Sequence of chain 2.A:
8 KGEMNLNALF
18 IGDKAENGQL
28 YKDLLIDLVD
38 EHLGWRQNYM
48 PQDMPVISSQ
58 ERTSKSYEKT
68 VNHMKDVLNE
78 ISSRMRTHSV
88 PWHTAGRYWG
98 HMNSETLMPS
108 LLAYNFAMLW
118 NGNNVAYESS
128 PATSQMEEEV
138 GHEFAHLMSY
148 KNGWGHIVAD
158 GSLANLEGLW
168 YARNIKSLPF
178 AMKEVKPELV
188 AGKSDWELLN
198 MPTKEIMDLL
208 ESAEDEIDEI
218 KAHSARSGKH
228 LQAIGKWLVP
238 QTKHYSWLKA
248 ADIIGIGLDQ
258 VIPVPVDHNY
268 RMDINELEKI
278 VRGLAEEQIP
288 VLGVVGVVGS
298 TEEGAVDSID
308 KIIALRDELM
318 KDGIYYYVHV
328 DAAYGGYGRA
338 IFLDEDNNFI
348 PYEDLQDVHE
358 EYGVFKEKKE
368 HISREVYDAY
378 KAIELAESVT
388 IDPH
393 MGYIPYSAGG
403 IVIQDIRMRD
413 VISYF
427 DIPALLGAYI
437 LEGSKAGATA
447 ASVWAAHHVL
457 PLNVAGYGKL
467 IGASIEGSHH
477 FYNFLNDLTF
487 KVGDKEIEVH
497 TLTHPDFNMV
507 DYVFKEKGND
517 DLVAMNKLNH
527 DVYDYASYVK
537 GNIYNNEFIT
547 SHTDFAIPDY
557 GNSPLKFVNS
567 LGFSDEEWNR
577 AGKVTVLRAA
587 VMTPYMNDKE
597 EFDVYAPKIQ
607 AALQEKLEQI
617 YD

Sequence of chain 1.A:
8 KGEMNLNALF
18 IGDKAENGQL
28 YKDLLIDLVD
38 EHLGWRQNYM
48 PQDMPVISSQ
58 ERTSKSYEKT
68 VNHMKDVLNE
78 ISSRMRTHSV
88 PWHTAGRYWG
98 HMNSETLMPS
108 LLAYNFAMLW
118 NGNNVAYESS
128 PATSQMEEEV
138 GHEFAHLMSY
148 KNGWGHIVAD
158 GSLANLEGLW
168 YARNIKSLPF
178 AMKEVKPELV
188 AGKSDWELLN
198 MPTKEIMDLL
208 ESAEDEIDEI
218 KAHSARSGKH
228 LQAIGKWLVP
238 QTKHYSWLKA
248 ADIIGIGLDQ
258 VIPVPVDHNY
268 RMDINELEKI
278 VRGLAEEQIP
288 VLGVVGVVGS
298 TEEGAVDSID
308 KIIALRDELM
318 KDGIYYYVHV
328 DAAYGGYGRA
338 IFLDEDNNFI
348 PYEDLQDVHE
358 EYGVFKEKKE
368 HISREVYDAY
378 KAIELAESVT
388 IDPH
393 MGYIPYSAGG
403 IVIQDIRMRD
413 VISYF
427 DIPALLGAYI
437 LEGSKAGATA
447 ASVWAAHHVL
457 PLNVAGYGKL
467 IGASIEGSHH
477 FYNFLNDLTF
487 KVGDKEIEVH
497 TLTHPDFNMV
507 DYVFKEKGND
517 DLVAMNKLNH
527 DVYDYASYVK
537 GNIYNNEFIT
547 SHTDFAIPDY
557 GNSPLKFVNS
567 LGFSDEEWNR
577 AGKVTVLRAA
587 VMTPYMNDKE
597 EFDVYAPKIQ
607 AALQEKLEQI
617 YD

Binding-site contacts:
Ligand atom CA contacts residue MET99 of chain 1.A at 3.4 Å (hydrophobic).
Ligand atom C10 contacts residue ARG584 of chain 1.A at 3.9 Å.
Ligand atom OH contacts residue ASN100 of chain 1.A at 2.7 Å (h-bond).
Ligand atom CG contacts residue MET99 of chain 1.A at 3.8 Å (hydrophobic).
Ligand atom N contacts residue MET99 of chain 1.A at 2.9 Å.
Ligand atom OH contacts residue HIS98 of chain 1.A at 4.0 Å.
Ligand atom CD1 contacts residue TYR398 of chain 1.A at 3.9 Å (hydrophobic).
Ligand atom CD2 contacts residue ASN120 of chain 2.A at 3.6 Å.
Ligand atom C10 contacts residue HIS98 of chain 1.A at 3.5 Å.
Ligand atom C contacts residue LLP392 of chain 1.A at 3.7 Å.
Ligand atom CA contacts residue THR298 of chain 1.A at 4.2 Å.
Ligand atom CD2 contacts residue VAL122 of chain 2.A at 3.7 Å (hydrophobic).
Ligand atom CB contacts residue LLP392 of chain 1.A at 3.9 Å.
Ligand atom CB contacts residue SER440 of chain 2.A at 4.2 Å.
Ligand atom N contacts residue HIS98 of chain 1.A at 4.1 Å.
Ligand atom CZ contacts residue SER126 of chain 2.A at 3.8 Å.
Ligand atom C10 contacts residue THR298 of chain 1.A at 3.6 Å.
Ligand atom CZ contacts residue ASN100 of chain 1.A at 3.4 Å.
Ligand atom OH contacts residue ASN120 of chain 2.A at 3.8 Å.
Ligand atom CE2 contacts residue HIS98 of chain 1.A at 4.1 Å.
Ligand atom CZ contacts residue HIS98 of chain 1.A at 4.0 Å.
Ligand atom OH contacts residue TYR398 of chain 1.A at 4.0 Å.
Ligand atom CE1 contacts residue ASN100 of chain 1.A at 3.2 Å.
Ligand atom C contacts residue THR298 of chain 1.A at 3.5 Å.
Ligand atom CZ contacts residue ASN120 of chain 2.A at 3.5 Å.
Ligand atom N contacts residue ARG584 of chain 1.A at 3.8 Å.
Ligand atom C contacts residue MET99 of chain 1.A at 3.6 Å (hydrophobic).
Ligand atom CE2 contacts residue VAL122 of chain 2.A at 4.2 Å (hydrophobic).
Ligand atom CE2 contacts residue ASN120 of chain 2.A at 3.5 Å.
Ligand atom CB contacts residue MET99 of chain 1.A at 3.3 Å (hydrophobic).
Ligand atom CE1 contacts residue ASN120 of chain 2.A at 3.6 Å.
Ligand atom CD1 contacts residue MET99 of chain 1.A at 3.6 Å (hydrophobic).
Ligand atom CE2 contacts residue SER126 of chain 2.A at 4.0 Å.
Ligand atom CE1 contacts residue TYR398 of chain 1.A at 3.2 Å (hydrophobic).
Ligand atom CD1 contacts residue ASN120 of chain 2.A at 3.6 Å.
Ligand atom CG contacts residue ASN120 of chain 2.A at 3.6 Å.
Ligand atom OH contacts residue SER126 of chain 2.A at 2.7 Å (h-bond).
Ligand atom CZ contacts residue TYR398 of chain 1.A at 3.8 Å (hydrophobic).
Ligand atom C contacts residue HIS241 of chain 1.A at 3.7 Å.
Ligand atom N contacts residue THR298 of chain 1.A at 3.5 Å.

This small molecule binds to this protein.
Small molecule (SMILES): CN[C@H](C)Cc1ccc(O)cc1